This protein binds this small molecule.
Small molecule (SMILES): [H]/N=C(\N)N[C@H]1C=C(C(=O)O)O[C@@H]([C@H](O)[C@H](O)CO)[C@@H]1NC(C)=O

Sequence of chain 2.B:
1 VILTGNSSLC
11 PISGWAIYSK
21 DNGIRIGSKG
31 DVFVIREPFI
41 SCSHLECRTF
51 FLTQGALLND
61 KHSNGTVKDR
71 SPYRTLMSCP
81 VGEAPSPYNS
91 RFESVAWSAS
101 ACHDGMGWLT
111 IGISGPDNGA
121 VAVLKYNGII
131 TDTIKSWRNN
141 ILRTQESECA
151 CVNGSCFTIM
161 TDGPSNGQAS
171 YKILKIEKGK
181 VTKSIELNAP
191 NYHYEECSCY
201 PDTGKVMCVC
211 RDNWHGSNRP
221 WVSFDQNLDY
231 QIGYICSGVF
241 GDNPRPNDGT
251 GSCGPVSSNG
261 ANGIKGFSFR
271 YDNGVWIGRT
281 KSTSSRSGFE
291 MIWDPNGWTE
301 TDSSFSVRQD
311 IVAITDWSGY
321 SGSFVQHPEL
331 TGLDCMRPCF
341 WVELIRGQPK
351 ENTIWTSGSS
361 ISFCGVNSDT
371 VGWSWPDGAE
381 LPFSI

Binding-site contacts:
Ligand atom CZ contacts residue GLU37 of chain 2.B at 3.6 Å.
Ligand atom NE contacts residue GLU37 of chain 2.B at 3.4 Å (salt-bridge).
Ligand atom C3 contacts residue ASP69 of chain 2.B at 3.4 Å.
Ligand atom O1B contacts residue TYR320 of chain 2.B at 3.4 Å (h-bond).
Ligand atom C9 contacts residue GLU195 of chain 2.B at 3.4 Å.
Ligand atom NE contacts residue ASP69 of chain 2.B at 3.0 Å (salt-bridge).
Ligand atom O10 contacts residue ASP69 of chain 2.B at 3.3 Å.
Ligand atom C1 contacts residue ARG286 of chain 2.B at 3.6 Å.
Ligand atom O1B contacts residue ARG36 of chain 2.B at 2.9 Å (salt-bridge).
Ligand atom NH2 contacts residue TRP97 of chain 2.B at 2.9 Å (h-bond).
Ligand atom O10 contacts residue ARG70 of chain 2.B at 2.8 Å (salt-bridge).
Ligand atom C9 contacts residue ASN213 of chain 2.B at 3.7 Å.
Ligand atom C1 contacts residue TYR320 of chain 2.B at 2.9 Å (hydrophobic).
Ligand atom O1A contacts residue TYR320 of chain 2.B at 3.3 Å (h-bond).
Ligand atom C4 contacts residue GLU37 of chain 2.B at 3.8 Å.
Ligand atom C8 contacts residue GLU195 of chain 2.B at 3.5 Å.
Ligand atom C3 contacts residue GLU37 of chain 2.B at 3.6 Å.
Ligand atom O6 contacts residue ARG211 of chain 2.B at 3.7 Å.
Ligand atom NH1 contacts residue GLU146 of chain 2.B at 3.0 Å (salt-bridge).
Ligand atom O8 contacts residue GLU195 of chain 2.B at 2.6 Å (salt-bridge).
Ligand atom O6 contacts residue TYR320 of chain 2.B at 3.2 Å (h-bond).
Ligand atom C4 contacts residue TYR320 of chain 2.B at 3.7 Å (hydrophobic).
Ligand atom C2 contacts residue TYR320 of chain 2.B at 2.7 Å (hydrophobic).
Ligand atom O8 contacts residue ARG211 of chain 2.B at 3.4 Å.
Ligand atom NH2 contacts residue ASP69 of chain 2.B at 2.9 Å (salt-bridge).
Ligand atom O9 contacts residue ARG143 of chain 2.B at 3.5 Å (salt-bridge).
Ligand atom C4 contacts residue ASP69 of chain 2.B at 3.6 Å.
Ligand atom NH1 contacts residue TRP97 of chain 2.B at 3.2 Å (h-bond).
Ligand atom C6 contacts residue TYR320 of chain 2.B at 3.7 Å (hydrophobic).
Ligand atom O1A contacts residue ARG286 of chain 2.B at 2.9 Å (salt-bridge).
Ligand atom C9 contacts residue SER165 of chain 2.B at 3.5 Å.
Ligand atom C8 contacts residue ARG211 of chain 2.B at 3.6 Å.
Ligand atom C6 contacts residue GLU196 of chain 2.B at 3.5 Å.
Ligand atom C3 contacts residue TYR320 of chain 2.B at 3.0 Å (hydrophobic).
Ligand atom O1B contacts residue ARG286 of chain 2.B at 3.0 Å (salt-bridge).
Ligand atom O1A contacts residue ARG211 of chain 2.B at 3.1 Å (salt-bridge).
Ligand atom NH2 contacts residue ARG74 of chain 2.B at 3.2 Å (salt-bridge).
Ligand atom O9 contacts residue SER165 of chain 2.B at 3.3 Å.
Ligand atom CZ contacts residue TRP97 of chain 2.B at 3.5 Å (hydrophobic).
Ligand atom O9 contacts residue GLU195 of chain 2.B at 2.6 Å (salt-bridge).